Binding-site contacts:
Ligand atom C1 contacts residue ASP783 of chain 1.B at 4.0 Å.
Ligand atom C7 contacts residue ASN696 of chain 1.A at 4.1 Å.
Ligand atom C1 contacts residue ASN696 of chain 1.A at 1.4 Å.
Ligand atom C8 contacts residue ILE1117 of chain 1.A at 4.4 Å (hydrophobic).
Ligand atom O7 contacts residue GLY1118 of chain 1.A at 3.7 Å.
Ligand atom C3 contacts residue ASP783 of chain 1.B at 4.4 Å.
Ligand atom N2 contacts residue ASN696 of chain 1.A at 3.4 Å (h-bond).
Ligand atom C2 contacts residue ASN696 of chain 1.A at 2.4 Å.
Ligand atom O5 contacts residue ASN696 of chain 1.A at 2.4 Å (h-bond).
Ligand atom C8 contacts residue ASN696 of chain 1.A at 4.1 Å.
Ligand atom O5 contacts residue ASP783 of chain 1.B at 4.4 Å.
Ligand atom O3 contacts residue ASN696 of chain 1.A at 3.8 Å.
Ligand atom O3 contacts residue ASP783 of chain 1.B at 3.7 Å.
Ligand atom C4 contacts residue ASN696 of chain 1.A at 4.2 Å.
Ligand atom C3 contacts residue ASN696 of chain 1.A at 3.6 Å.
Ligand atom C2 contacts residue ASP783 of chain 1.B at 3.9 Å.
Ligand atom C5 contacts residue ASN696 of chain 1.A at 3.7 Å.

Sequence of chain 1.B:
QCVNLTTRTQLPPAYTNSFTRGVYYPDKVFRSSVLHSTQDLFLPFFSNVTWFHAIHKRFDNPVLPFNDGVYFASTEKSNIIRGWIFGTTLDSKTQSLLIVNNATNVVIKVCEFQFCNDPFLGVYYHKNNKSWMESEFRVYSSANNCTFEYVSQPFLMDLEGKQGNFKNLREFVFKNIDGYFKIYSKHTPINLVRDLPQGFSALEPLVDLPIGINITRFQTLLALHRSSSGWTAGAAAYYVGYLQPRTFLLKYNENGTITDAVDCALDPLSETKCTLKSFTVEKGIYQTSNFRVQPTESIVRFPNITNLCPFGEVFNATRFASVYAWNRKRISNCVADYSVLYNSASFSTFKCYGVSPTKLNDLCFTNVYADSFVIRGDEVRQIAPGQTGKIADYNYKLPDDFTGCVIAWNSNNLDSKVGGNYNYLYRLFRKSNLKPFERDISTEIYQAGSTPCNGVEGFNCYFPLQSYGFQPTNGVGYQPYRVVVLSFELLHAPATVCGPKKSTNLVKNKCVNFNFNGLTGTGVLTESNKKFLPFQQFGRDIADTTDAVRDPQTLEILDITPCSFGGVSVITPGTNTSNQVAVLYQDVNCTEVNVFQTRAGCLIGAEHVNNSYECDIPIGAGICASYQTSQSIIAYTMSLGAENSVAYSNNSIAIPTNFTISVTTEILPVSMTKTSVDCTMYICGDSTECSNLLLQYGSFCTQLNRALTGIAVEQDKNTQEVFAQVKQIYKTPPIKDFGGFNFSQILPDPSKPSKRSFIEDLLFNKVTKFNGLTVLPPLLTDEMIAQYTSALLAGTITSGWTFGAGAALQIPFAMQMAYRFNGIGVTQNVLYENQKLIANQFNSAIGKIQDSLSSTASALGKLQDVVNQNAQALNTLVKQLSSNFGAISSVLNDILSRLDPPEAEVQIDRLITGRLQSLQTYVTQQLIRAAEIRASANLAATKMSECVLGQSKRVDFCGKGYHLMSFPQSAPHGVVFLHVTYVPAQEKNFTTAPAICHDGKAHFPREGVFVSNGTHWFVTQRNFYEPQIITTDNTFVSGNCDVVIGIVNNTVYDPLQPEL

Sequence of chain 1.A:
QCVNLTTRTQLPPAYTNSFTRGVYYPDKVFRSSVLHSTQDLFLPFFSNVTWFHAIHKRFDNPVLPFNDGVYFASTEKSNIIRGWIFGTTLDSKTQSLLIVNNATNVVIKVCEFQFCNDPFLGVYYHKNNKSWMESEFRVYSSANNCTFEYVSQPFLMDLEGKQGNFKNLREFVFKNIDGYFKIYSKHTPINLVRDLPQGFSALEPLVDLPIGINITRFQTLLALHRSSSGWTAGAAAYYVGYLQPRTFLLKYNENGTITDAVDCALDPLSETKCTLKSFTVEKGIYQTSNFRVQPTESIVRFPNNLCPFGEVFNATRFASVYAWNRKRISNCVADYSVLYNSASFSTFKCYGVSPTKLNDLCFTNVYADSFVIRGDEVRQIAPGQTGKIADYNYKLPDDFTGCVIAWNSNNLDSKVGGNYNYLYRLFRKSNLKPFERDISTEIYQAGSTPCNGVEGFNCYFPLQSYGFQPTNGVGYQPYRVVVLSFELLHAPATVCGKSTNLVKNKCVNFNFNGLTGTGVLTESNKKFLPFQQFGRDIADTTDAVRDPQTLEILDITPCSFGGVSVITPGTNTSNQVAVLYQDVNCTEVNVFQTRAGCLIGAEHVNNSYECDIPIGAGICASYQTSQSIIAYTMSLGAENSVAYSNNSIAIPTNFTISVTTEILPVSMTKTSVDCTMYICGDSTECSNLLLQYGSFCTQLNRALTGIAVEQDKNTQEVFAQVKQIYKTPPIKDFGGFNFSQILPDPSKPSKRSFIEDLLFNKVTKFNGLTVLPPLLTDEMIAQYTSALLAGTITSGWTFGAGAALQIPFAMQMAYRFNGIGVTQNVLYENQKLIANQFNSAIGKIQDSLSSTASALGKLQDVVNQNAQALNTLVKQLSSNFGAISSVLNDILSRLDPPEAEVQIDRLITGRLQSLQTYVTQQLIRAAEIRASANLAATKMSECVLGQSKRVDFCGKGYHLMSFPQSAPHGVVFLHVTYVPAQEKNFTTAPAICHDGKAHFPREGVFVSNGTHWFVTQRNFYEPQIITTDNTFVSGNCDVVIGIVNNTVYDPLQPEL

The protein below binds the small molecule below.
Small molecule (SMILES): CC(=O)N[C@@H]1[C@@H](O)[C@H](O)[C@@H](CO)O[C@H]1O